Binding-site contacts:
Ligand atom C1 contacts residue ASN1134 of chain 1.D at 1.5 Å.
Ligand atom C5 contacts residue ASN1134 of chain 1.D at 3.8 Å.
Ligand atom C2 contacts residue ASN1134 of chain 1.D at 2.6 Å.
Ligand atom O5 contacts residue ASN1134 of chain 1.D at 2.5 Å (h-bond).
Ligand atom O7 contacts residue CYS1082 of chain 1.D at 3.2 Å (h-bond).
Ligand atom C8 contacts residue ASN1134 of chain 1.D at 4.5 Å.
Ligand atom O7 contacts residue ASN1134 of chain 1.D at 3.3 Å (h-bond).
Ligand atom C3 contacts residue ASN1134 of chain 1.D at 3.9 Å.
Ligand atom C7 contacts residue CYS1082 of chain 1.D at 4.4 Å (hydrophobic).
Ligand atom C8 contacts residue HIS1083 of chain 1.D at 3.1 Å.
Ligand atom C7 contacts residue HIS1083 of chain 1.D at 4.1 Å.
Ligand atom C4 contacts residue ASN1134 of chain 1.D at 4.4 Å.
Ligand atom O7 contacts residue HIS1083 of chain 1.D at 3.9 Å.
Ligand atom C7 contacts residue ASN1134 of chain 1.D at 3.5 Å.
Ligand atom N2 contacts residue ASN1134 of chain 1.D at 2.9 Å (h-bond).

A protein and the small-molecule ligand that binds it are described below.
Small molecule (SMILES): CC(=O)N[C@H]1[C@H](O[C@H]2[C@H](O)[C@@H](NC(C)=O)CO[C@@H]2CO)O[C@H](CO)[C@@H](O)[C@@H]1O

Sequence of chain 1.D:
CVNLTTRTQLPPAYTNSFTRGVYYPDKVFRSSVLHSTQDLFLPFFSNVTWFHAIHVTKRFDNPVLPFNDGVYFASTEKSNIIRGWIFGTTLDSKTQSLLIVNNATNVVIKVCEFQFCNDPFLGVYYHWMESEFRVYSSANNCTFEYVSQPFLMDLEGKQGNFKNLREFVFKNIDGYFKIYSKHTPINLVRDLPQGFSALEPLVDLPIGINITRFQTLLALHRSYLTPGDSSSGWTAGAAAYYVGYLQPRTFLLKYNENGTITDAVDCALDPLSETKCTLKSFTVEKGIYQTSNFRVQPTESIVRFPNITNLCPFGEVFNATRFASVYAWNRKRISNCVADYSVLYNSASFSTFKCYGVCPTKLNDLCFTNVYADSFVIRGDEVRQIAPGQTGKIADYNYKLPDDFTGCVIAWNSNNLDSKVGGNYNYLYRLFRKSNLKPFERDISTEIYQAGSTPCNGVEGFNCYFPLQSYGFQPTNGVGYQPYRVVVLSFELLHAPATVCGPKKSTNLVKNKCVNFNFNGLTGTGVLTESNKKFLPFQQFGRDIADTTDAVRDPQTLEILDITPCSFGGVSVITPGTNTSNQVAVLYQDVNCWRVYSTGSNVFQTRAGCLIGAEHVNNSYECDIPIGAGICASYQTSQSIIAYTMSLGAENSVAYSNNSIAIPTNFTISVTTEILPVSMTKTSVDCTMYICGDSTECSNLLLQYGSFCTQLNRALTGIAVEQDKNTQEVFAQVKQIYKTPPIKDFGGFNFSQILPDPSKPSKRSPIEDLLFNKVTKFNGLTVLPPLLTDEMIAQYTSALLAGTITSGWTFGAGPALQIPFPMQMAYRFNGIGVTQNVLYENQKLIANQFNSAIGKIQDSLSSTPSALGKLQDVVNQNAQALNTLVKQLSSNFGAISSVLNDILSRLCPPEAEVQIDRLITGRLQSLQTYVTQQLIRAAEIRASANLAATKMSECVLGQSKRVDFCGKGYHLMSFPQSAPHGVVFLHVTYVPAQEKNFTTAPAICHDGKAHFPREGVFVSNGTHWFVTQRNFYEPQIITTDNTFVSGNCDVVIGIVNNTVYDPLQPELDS